A protein and the small-molecule ligand that binds it are described below.
Small molecule (SMILES): Cl[C@@H](Cn1ncc2c(Nc3ccccc3)nc(SCCN3CCOCC3)nc21)c1ccccc1

Sequence of chain 1.B:
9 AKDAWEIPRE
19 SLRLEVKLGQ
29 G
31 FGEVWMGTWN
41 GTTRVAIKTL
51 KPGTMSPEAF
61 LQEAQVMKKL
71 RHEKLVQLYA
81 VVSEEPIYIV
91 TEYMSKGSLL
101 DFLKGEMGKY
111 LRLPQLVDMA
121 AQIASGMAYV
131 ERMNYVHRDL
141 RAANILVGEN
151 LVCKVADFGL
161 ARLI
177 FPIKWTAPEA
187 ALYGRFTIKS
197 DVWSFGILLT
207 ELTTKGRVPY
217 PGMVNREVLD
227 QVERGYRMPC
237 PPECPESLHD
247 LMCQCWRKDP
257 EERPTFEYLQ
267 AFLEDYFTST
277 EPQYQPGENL

Binding-site contacts:
Ligand atom CAQ contacts residue LEU26 of chain 1.B at 3.8 Å (hydrophobic).
Ligand atom N3 contacts residue LEU146 of chain 1.B at 3.6 Å.
Ligand atom NAT contacts residue MET94 of chain 1.B at 3.0 Å (h-bond).
Ligand atom CAM contacts residue ASP101 of chain 1.B at 3.6 Å.
Ligand atom CAE contacts residue GLU63 of chain 1.B at 3.3 Å.
Ligand atom C5 contacts residue ALA46 of chain 1.B at 3.5 Å (hydrophobic).
Ligand atom CBA contacts residue MET94 of chain 1.B at 3.7 Å (hydrophobic).
Ligand atom SAY contacts residue VAL34 of chain 1.B at 3.7 Å.
Ligand atom CAK contacts residue MET94 of chain 1.B at 3.4 Å (hydrophobic).
Ligand atom CBF contacts residue MET94 of chain 1.B at 3.4 Å (hydrophobic).
Ligand atom CLA contacts residue VAL34 of chain 1.B at 3.8 Å.
Ligand atom CAZ contacts residue THR91 of chain 1.B at 3.3 Å.
Ligand atom CAB contacts residue LYS48 of chain 1.B at 3.8 Å.
Ligand atom CAO contacts residue VAL34 of chain 1.B at 3.7 Å (hydrophobic).
Ligand atom NAW contacts residue THR91 of chain 1.B at 2.8 Å (h-bond).
Ligand atom CAD contacts residue THR91 of chain 1.B at 3.8 Å.
Ligand atom CAH contacts residue LYS48 of chain 1.B at 3.8 Å.
Ligand atom CAL contacts residue GLU92 of chain 1.B at 3.4 Å.
Ligand atom C4 contacts residue LEU146 of chain 1.B at 3.4 Å (hydrophobic).
Ligand atom NAT contacts residue ALA46 of chain 1.B at 3.5 Å.
Ligand atom CAB contacts residue GLU63 of chain 1.B at 3.2 Å.
Ligand atom CLA contacts residue TYR93 of chain 1.B at 3.8 Å.
Ligand atom CBF contacts residue TYR93 of chain 1.B at 3.7 Å (hydrophobic).
Ligand atom CAK contacts residue GLY97 of chain 1.B at 3.7 Å.
Ligand atom CAK contacts residue SER95 of chain 1.B at 3.8 Å.
Ligand atom CAN contacts residue LEU26 of chain 1.B at 3.1 Å (hydrophobic).
Ligand atom CAH contacts residue THR91 of chain 1.B at 3.4 Å.
Ligand atom CBA contacts residue LEU26 of chain 1.B at 3.8 Å (hydrophobic).
Ligand atom CAK contacts residue TYR93 of chain 1.B at 3.8 Å (hydrophobic).
Ligand atom CAD contacts residue LYS48 of chain 1.B at 3.5 Å.
Ligand atom CAL contacts residue ALA46 of chain 1.B at 3.0 Å (hydrophobic).
Ligand atom CAS contacts residue MET94 of chain 1.B at 3.4 Å (hydrophobic).
Ligand atom CAL contacts residue MET94 of chain 1.B at 3.7 Å (hydrophobic).
Ligand atom CLA contacts residue LEU26 of chain 1.B at 3.3 Å.
Ligand atom CAG contacts residue SER95 of chain 1.B at 3.6 Å.
Ligand atom CAL contacts residue LEU146 of chain 1.B at 3.8 Å (hydrophobic).
Ligand atom NBH contacts residue LEU146 of chain 1.B at 3.8 Å.
Ligand atom CAG contacts residue GLY97 of chain 1.B at 3.7 Å.
Ligand atom C6 contacts residue LEU146 of chain 1.B at 3.6 Å (hydrophobic).
Ligand atom C5 contacts residue LEU146 of chain 1.B at 3.3 Å (hydrophobic).